A small-molecule ligand and the protein it binds are described below.
Small molecule (SMILES): CC(C)[C@H](NC(=O)CI)C(=O)N[C@@H](Cc1ccccc1)C(N)=O

Binding-site contacts:
Ligand atom CD1 contacts residue ASN124 of chain 1.A at 3.7 Å.
Ligand atom CG contacts residue GLY170 of chain 1.A at 3.6 Å.
Ligand atom C1 contacts residue GLY170 of chain 1.A at 2.8 Å.
Ligand atom O2 contacts residue GLY170 of chain 1.A at 3.3 Å (h-bond).
Ligand atom CE1 contacts residue GLY170 of chain 1.A at 3.1 Å.
Ligand atom C1 contacts residue MET171 of chain 1.A at 3.7 Å (hydrophobic).
Ligand atom CE1 contacts residue ASN124 of chain 1.A at 3.5 Å.
Ligand atom CZ contacts residue GLN15 of chain 1.A at 3.7 Å.
Ligand atom CH3 contacts residue HIS145 of chain 1.A at 3.1 Å.
Ligand atom O2 contacts residue PRO169 of chain 1.A at 2.8 Å.
Ligand atom C1 contacts residue CYS172 of chain 1.A at 3.0 Å (hydrophobic).
Ligand atom CG1 contacts residue VAL28 of chain 1.A at 3.1 Å (hydrophobic).
Ligand atom O1 contacts residue MET29 of chain 1.A at 3.5 Å.
Ligand atom CB2 contacts residue VAL28 of chain 1.A at 3.6 Å (hydrophobic).
Ligand atom CD2 contacts residue TRP27 of chain 1.A at 3.5 Å (hydrophobic).
Ligand atom C2 contacts residue PRO169 of chain 1.A at 3.5 Å (hydrophobic).
Ligand atom CG contacts residue VAL28 of chain 1.A at 3.8 Å (hydrophobic).
Ligand atom O1 contacts residue GLY170 of chain 1.A at 2.7 Å (h-bond).
Ligand atom N2 contacts residue HIS145 of chain 1.A at 3.7 Å.
Ligand atom O1 contacts residue CYS172 of chain 1.A at 2.8 Å (h-bond).
Ligand atom N contacts residue VAL28 of chain 1.A at 2.7 Å (h-bond).
Ligand atom CA2 contacts residue VAL28 of chain 1.A at 3.0 Å (hydrophobic).
Ligand atom CZ contacts residue MET29 of chain 1.A at 3.7 Å (hydrophobic).
Ligand atom CZ contacts residue GLY170 of chain 1.A at 3.8 Å.
Ligand atom N contacts residue GLY170 of chain 1.A at 2.8 Å.
Ligand atom CE2 contacts residue MET29 of chain 1.A at 3.3 Å (hydrophobic).
Ligand atom N contacts residue PRO169 of chain 1.A at 3.7 Å.
Ligand atom N2 contacts residue GLY170 of chain 1.A at 3.0 Å (h-bond).
Ligand atom O1 contacts residue MET171 of chain 1.A at 3.0 Å (h-bond).
Ligand atom CE1 contacts residue THR122 of chain 1.A at 3.5 Å.
Ligand atom CE2 contacts residue GLN15 of chain 1.A at 3.6 Å.
Ligand atom C2 contacts residue VAL28 of chain 1.A at 3.2 Å (hydrophobic).
Ligand atom CA contacts residue GLY170 of chain 1.A at 3.2 Å.
Ligand atom CD2 contacts residue MET29 of chain 1.A at 3.6 Å (hydrophobic).
Ligand atom C2 contacts residue GLY170 of chain 1.A at 2.8 Å.
Ligand atom CH3 contacts residue GLY170 of chain 1.A at 3.8 Å.
Ligand atom CD1 contacts residue GLY170 of chain 1.A at 3.0 Å.
Ligand atom CA2 contacts residue GLY170 of chain 1.A at 3.3 Å.
Ligand atom CD2 contacts residue VAL28 of chain 1.A at 3.6 Å (hydrophobic).
Ligand atom CH3 contacts residue CYS172 of chain 1.A at 2.0 Å (hydrophobic).

Sequence of chain 1.A:
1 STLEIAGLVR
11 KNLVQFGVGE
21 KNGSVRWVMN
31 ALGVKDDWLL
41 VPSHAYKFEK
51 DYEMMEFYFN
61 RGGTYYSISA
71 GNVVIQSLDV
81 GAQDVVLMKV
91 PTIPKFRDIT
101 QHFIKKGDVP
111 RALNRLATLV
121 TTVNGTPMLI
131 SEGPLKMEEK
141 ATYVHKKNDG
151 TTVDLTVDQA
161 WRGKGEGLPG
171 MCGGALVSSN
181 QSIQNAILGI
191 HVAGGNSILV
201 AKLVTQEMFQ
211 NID